Sequence of chain 1.A:
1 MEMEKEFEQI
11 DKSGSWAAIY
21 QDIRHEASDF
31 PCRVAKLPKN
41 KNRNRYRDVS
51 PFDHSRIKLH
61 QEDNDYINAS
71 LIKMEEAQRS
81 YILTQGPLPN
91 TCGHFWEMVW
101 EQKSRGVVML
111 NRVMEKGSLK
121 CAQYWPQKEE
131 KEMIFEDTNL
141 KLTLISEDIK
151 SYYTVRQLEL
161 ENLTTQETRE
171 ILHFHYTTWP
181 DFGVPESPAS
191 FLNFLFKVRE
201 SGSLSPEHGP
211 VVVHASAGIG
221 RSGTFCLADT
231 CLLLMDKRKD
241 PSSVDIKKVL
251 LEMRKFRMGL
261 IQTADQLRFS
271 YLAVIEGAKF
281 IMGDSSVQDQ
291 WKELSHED

Binding-site contacts:
Ligand atom OH contacts residue GLY259 of chain 1.A at 3.4 Å.
Ligand atom O3P contacts residue SER216 of chain 1.A at 3.0 Å (h-bond).
Ligand atom CD1 contacts residue TYR46 of chain 1.A at 3.7 Å (hydrophobic).
Ligand atom CA contacts residue GLN262 of chain 1.A at 3.7 Å.
Ligand atom O2P contacts residue GLY218 of chain 1.A at 3.2 Å (h-bond).
Ligand atom O2P contacts residue ILE219 of chain 1.A at 3.0 Å (h-bond).
Ligand atom O contacts residue ARG24 of chain 1.A at 3.4 Å (salt-bridge).
Ligand atom CA contacts residue ARG24 of chain 1.A at 3.5 Å.
Ligand atom P contacts residue ARG254 of chain 1.A at 3.8 Å.
Ligand atom O1P contacts residue ALA215 of chain 1.A at 3.7 Å.
Ligand atom P contacts residue GLY220 of chain 1.A at 3.7 Å.
Ligand atom CA contacts residue ASP48 of chain 1.A at 3.7 Å.
Ligand atom O2P contacts residue ARG24 of chain 1.A at 3.2 Å (salt-bridge).
Ligand atom O3P contacts residue ARG24 of chain 1.A at 3.2 Å (salt-bridge).
Ligand atom O contacts residue ARG47 of chain 1.A at 3.7 Å.
Ligand atom CE2 contacts residue ALA217 of chain 1.A at 3.7 Å (hydrophobic).
Ligand atom O1P contacts residue GLY220 of chain 1.A at 3.6 Å.
Ligand atom C contacts residue ASP48 of chain 1.A at 3.6 Å.
Ligand atom O2P contacts residue GLY220 of chain 1.A at 2.9 Å (h-bond).
Ligand atom OD2 contacts residue ARG47 of chain 1.A at 3.0 Å (salt-bridge).
Ligand atom O3P contacts residue ARG221 of chain 1.A at 3.0 Å (salt-bridge).
Ligand atom N contacts residue ASP48 of chain 1.A at 2.8 Å (salt-bridge).
Ligand atom CB contacts residue ASP48 of chain 1.A at 3.5 Å.
Ligand atom N contacts residue GLN262 of chain 1.A at 3.3 Å (h-bond).
Ligand atom CA contacts residue ASP48 of chain 1.A at 3.5 Å.
Ligand atom O2P contacts residue ARG254 of chain 1.A at 2.9 Å (salt-bridge).
Ligand atom O1P contacts residue ARG221 of chain 1.A at 2.9 Å (salt-bridge).
Ligand atom CE1 contacts residue PHE182 of chain 1.A at 3.8 Å (hydrophobic).
Ligand atom O contacts residue GLN21 of chain 1.A at 3.5 Å (h-bond).
Ligand atom CZ contacts residue PHE182 of chain 1.A at 3.7 Å (hydrophobic).
Ligand atom O2P contacts residue ALA217 of chain 1.A at 3.7 Å.
Ligand atom O3P contacts residue ALA217 of chain 1.A at 3.3 Å (h-bond).
Ligand atom O3P contacts residue ALA215 of chain 1.A at 3.4 Å.
Ligand atom CB contacts residue ASP48 of chain 1.A at 3.2 Å.
Ligand atom CD2 contacts residue ASP48 of chain 1.A at 3.5 Å.
Ligand atom CB contacts residue TYR46 of chain 1.A at 3.7 Å (hydrophobic).
Ligand atom OD1 contacts residue ASP48 of chain 1.A at 3.3 Å (salt-bridge).
Ligand atom NH1 contacts residue PHE182 of chain 1.A at 3.3 Å.
Ligand atom O contacts residue PHE182 of chain 1.A at 3.6 Å.
Ligand atom CD2 contacts residue ALA217 of chain 1.A at 3.7 Å (hydrophobic).

A protein and the small-molecule ligand that binds it are described below.
Small molecule (SMILES): C[C@H](NC(=O)[C@H](CCCN=C(N)N)NC(=O)[C@H](Cc1ccc(OP(=O)(O)O)cc1)NC(=O)[C@H](Cc1ccc(OP(=O)(O)O)cc1)NC(=O)[C@H](CC(=O)O)NC(=O)[C@@H](N)[C@@H](C)O)C(=O)NCC=O